Sequence of chain 1.G:
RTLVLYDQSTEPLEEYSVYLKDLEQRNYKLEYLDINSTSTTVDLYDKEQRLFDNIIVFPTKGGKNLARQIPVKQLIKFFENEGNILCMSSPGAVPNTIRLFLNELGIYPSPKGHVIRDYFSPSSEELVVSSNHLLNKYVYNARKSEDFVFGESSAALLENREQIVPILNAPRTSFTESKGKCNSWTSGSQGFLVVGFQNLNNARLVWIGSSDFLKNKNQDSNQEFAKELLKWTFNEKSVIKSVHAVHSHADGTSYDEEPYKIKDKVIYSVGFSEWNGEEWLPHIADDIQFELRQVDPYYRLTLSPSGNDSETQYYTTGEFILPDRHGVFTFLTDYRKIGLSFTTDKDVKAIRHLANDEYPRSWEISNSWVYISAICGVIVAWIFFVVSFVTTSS

This protein binds this small molecule.
Small molecule (SMILES): CC(=O)N[C@@H]1[C@@H](O)[C@H](O)[C@@H](CO)O[C@H]1O

Binding-site contacts:
Ligand atom O3 contacts residue ASN332 of chain 1.G at 2.8 Å (h-bond).
Ligand atom C5 contacts residue ASN332 of chain 1.G at 3.2 Å.
Ligand atom C3 contacts residue ASN332 of chain 1.G at 3.1 Å.
Ligand atom N2 contacts residue ASN332 of chain 1.G at 3.7 Å.
Ligand atom C2 contacts residue ASN332 of chain 1.G at 2.5 Å.
Ligand atom O6 contacts residue ASN332 of chain 1.G at 3.7 Å.
Ligand atom C1 contacts residue ASN332 of chain 1.G at 1.4 Å.
Ligand atom C7 contacts residue ASN332 of chain 1.G at 4.5 Å.
Ligand atom C4 contacts residue ASN332 of chain 1.G at 3.7 Å.
Ligand atom O7 contacts residue ASN332 of chain 1.G at 4.4 Å.
Ligand atom O5 contacts residue ASN332 of chain 1.G at 2.5 Å (h-bond).
Ligand atom C6 contacts residue ASN332 of chain 1.G at 3.1 Å.